Binding-site contacts:
Ligand atom C14 contacts residue THR202 of chain 1.A at 4.3 Å.
Ligand atom C13 contacts residue LEU166 of chain 1.A at 3.9 Å (hydrophobic).
Ligand atom C12 contacts residue THR202 of chain 1.A at 4.2 Å.
Ligand atom C13 contacts residue THR202 of chain 1.A at 4.3 Å.
Ligand atom C2 contacts residue TRP269 of chain 1.A at 3.6 Å (hydrophobic).
Ligand atom O1 contacts residue LEU244 of chain 1.A at 4.0 Å.
Ligand atom O2 contacts residue TRP269 of chain 1.A at 3.5 Å.
Ligand atom C1 contacts residue TRP269 of chain 1.A at 4.2 Å (hydrophobic).
Ligand atom C9 contacts residue ILE210 of chain 1.A at 3.9 Å (hydrophobic).
Ligand atom C17 contacts residue THR202 of chain 1.A at 3.8 Å.
Ligand atom O2 contacts residue LEU244 of chain 1.A at 3.6 Å.
Ligand atom C10 contacts residue GLY211 of chain 1.A at 4.2 Å.
Ligand atom C9 contacts residue VAL212 of chain 1.A at 4.0 Å (hydrophobic).
Ligand atom C1 contacts residue LEU244 of chain 1.A at 3.6 Å (hydrophobic).
Ligand atom C7 contacts residue VAL212 of chain 1.A at 3.6 Å (hydrophobic).
Ligand atom C7 contacts residue ILE246 of chain 1.A at 4.2 Å (hydrophobic).
Ligand atom C5 contacts residue VAL212 of chain 1.A at 4.1 Å (hydrophobic).
Ligand atom C15 contacts residue THR202 of chain 1.A at 3.6 Å.
Ligand atom C6 contacts residue VAL212 of chain 1.A at 3.7 Å (hydrophobic).
Ligand atom O2 contacts residue GLY245 of chain 1.A at 4.4 Å.
Ligand atom C11 contacts residue THR202 of chain 1.A at 4.2 Å.
Ligand atom C8 contacts residue VAL212 of chain 1.A at 4.0 Å (hydrophobic).
Ligand atom O3 contacts residue ILE246 of chain 1.A at 3.2 Å.
Ligand atom C16 contacts residue THR202 of chain 1.A at 3.8 Å.
Ligand atom C10 contacts residue VAL212 of chain 1.A at 4.2 Å (hydrophobic).
Ligand atom C4 contacts residue VAL212 of chain 1.A at 4.2 Å (hydrophobic).
Ligand atom SE1 contacts residue ILE200 of chain 1.A at 4.2 Å.
Ligand atom O1 contacts residue TRP269 of chain 1.A at 3.5 Å.
Ligand atom C14 contacts residue LEU166 of chain 1.A at 4.4 Å (hydrophobic).
Ligand atom SE1 contacts residue SER201 of chain 1.A at 4.2 Å.
Ligand atom C5 contacts residue ILE246 of chain 1.A at 3.4 Å (hydrophobic).
Ligand atom C11 contacts residue ILE210 of chain 1.A at 3.9 Å (hydrophobic).
Ligand atom C2 contacts residue LEU244 of chain 1.A at 4.4 Å (hydrophobic).
Ligand atom C9 contacts residue GLY211 of chain 1.A at 4.3 Å.
Ligand atom SE1 contacts residue THR202 of chain 1.A at 4.4 Å.
Ligand atom C6 contacts residue ILE246 of chain 1.A at 4.3 Å (hydrophobic).
Ligand atom C17 contacts residue LEU165 of chain 1.A at 3.8 Å (hydrophobic).
Ligand atom O2 contacts residue ILE246 of chain 1.A at 3.9 Å.
Ligand atom C15 contacts residue LEU166 of chain 1.A at 3.7 Å (hydrophobic).
Ligand atom C4 contacts residue ILE246 of chain 1.A at 3.7 Å (hydrophobic).

Sequence of chain 1.A:
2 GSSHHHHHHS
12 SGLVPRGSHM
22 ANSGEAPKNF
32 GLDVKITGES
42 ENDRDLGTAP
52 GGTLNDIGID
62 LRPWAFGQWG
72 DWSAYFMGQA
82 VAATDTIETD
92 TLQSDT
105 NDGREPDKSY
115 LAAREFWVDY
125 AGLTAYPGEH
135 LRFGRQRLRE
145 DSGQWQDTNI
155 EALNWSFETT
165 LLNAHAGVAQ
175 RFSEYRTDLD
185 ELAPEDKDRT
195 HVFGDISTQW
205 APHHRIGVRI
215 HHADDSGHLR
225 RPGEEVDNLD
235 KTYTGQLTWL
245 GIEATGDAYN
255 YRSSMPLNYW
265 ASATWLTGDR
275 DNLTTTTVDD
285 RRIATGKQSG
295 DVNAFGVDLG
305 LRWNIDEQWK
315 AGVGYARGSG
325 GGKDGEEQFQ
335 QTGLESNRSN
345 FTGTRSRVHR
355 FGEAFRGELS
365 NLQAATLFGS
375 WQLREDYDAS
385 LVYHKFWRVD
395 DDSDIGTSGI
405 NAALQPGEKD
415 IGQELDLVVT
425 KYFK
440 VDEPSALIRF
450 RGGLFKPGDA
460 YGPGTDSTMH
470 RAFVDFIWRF

The protein below binds the small molecule below.
Small molecule (SMILES): CCCCCC[Se]CCCCCCCC(=O)OC[C@@H](O)CO